Binding-site contacts:
Ligand atom N contacts residue EDO1 of chain 1.B at 1.1 Å.
Ligand atom C1 contacts residue ILE116 of chain 1.A at 3.4 Å (hydrophobic).
Ligand atom O4 contacts residue EDO1 of chain 1.B at 0.7 Å (h-bond).
Ligand atom C5 contacts residue ILE116 of chain 1.A at 4.2 Å (hydrophobic).
Ligand atom C2 contacts residue EDO1 of chain 1.B at 1.6 Å.
Ligand atom C9 contacts residue VAL59 of chain 1.A at 3.7 Å (hydrophobic).
Ligand atom N contacts residue ILE116 of chain 1.A at 4.1 Å.
Ligand atom C9 contacts residue ILE116 of chain 1.A at 4.5 Å (hydrophobic).
Ligand atom C4 contacts residue EDO1 of chain 1.B at 3.1 Å.
Ligand atom C1 contacts residue PHE109 of chain 1.A at 4.5 Å (hydrophobic).
Ligand atom C4 contacts residue VAL64 of chain 1.A at 4.0 Å (hydrophobic).
Ligand atom N contacts residue PRO54 of chain 1.A at 4.5 Å.
Ligand atom C2 contacts residue ASN110 of chain 1.A at 3.7 Å.
Ligand atom C8 contacts residue EDO1 of chain 1.B at 0.8 Å.
Ligand atom C8 contacts residue ASN110 of chain 1.A at 4.0 Å.
Ligand atom C5 contacts residue EDO1 of chain 1.B at 2.3 Å.
Ligand atom C3 contacts residue ILE116 of chain 1.A at 4.3 Å (hydrophobic).
Ligand atom C9 contacts residue PHE55 of chain 1.A at 4.1 Å (hydrophobic).
Ligand atom C8 contacts residue PRO54 of chain 1.A at 4.4 Å (hydrophobic).
Ligand atom N contacts residue VAL59 of chain 1.A at 3.6 Å.
Ligand atom O4 contacts residue ASN110 of chain 1.A at 2.8 Å (h-bond).
Ligand atom C5 contacts residue VAL64 of chain 1.A at 4.2 Å (hydrophobic).
Ligand atom O2 contacts residue EDO1 of chain 1.B at 4.3 Å.
Ligand atom O4 contacts residue ILE116 of chain 1.A at 3.7 Å.
Ligand atom C1 contacts residue ASN110 of chain 1.A at 3.4 Å.
Ligand atom C2 contacts residue ILE116 of chain 1.A at 3.7 Å (hydrophobic).
Ligand atom C9 contacts residue EDO1 of chain 1.B at 2.2 Å.
Ligand atom C8 contacts residue VAL59 of chain 1.A at 3.8 Å (hydrophobic).
Ligand atom C3 contacts residue EDO1 of chain 1.B at 2.7 Å.
Ligand atom C8 contacts residue ILE116 of chain 1.A at 4.1 Å (hydrophobic).
Ligand atom C6 contacts residue EDO1 of chain 1.B at 1.3 Å.
Ligand atom C6 contacts residue ILE116 of chain 1.A at 3.7 Å (hydrophobic).
Ligand atom C9 contacts residue PRO54 of chain 1.A at 3.3 Å (hydrophobic).
Ligand atom O4 contacts residue TYR67 of chain 1.A at 4.4 Å.
Ligand atom C1 contacts residue EDO1 of chain 1.B at 0.8 Å.
Ligand atom C7 contacts residue EDO1 of chain 1.B at 4.0 Å.

Sequence of chain 1.A:
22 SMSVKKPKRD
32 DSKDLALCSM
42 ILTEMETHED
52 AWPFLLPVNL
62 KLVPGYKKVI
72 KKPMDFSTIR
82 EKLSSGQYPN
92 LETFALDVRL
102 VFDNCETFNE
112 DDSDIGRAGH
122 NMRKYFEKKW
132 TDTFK

The small molecule below binds the protein below.
Small molecule (SMILES): CC(=O)Nc1ccc(C(=O)O)cc1